Sequence of chain 1.A:
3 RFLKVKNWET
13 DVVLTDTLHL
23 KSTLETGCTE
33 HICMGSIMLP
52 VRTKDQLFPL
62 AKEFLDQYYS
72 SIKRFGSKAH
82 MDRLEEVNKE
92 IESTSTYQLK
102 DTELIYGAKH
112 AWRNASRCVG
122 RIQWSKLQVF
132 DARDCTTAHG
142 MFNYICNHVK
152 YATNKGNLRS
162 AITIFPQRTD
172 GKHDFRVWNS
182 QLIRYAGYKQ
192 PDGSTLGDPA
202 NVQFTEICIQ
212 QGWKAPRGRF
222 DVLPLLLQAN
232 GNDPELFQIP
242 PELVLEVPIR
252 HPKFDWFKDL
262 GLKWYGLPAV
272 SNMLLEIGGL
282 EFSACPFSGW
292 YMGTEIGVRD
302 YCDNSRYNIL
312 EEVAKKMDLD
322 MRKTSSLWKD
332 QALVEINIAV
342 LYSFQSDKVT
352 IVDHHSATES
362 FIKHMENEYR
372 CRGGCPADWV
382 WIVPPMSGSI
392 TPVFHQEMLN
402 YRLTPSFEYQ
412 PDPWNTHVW

Binding-site contacts:
Ligand atom C11 contacts residue SER289 of chain 1.A at 3.9 Å.
Ligand atom C11 contacts residue GLY290 of chain 1.A at 3.7 Å.
Ligand atom C02 contacts residue GLU296 of chain 1.A at 3.5 Å.
Ligand atom C09 contacts residue HEM1 of chain 1.C at 3.5 Å.
Ligand atom C26 contacts residue HEM1 of chain 1.C at 3.3 Å.
Ligand atom C03 contacts residue HEM1 of chain 1.C at 3.4 Å.
Ligand atom C23 contacts residue HEM1 of chain 1.C at 3.7 Å.
Ligand atom C25 contacts residue HEM1 of chain 1.C at 3.5 Å.
Ligand atom N02 contacts residue PRO269 of chain 1.A at 3.8 Å.
Ligand atom N02 contacts residue TYR292 of chain 1.A at 3.6 Å.
Ligand atom C06 contacts residue HEM1 of chain 1.C at 3.5 Å.
Ligand atom C03 contacts residue PRO269 of chain 1.A at 3.9 Å (hydrophobic).
Ligand atom C02 contacts residue HEM1 of chain 1.C at 3.5 Å.
Ligand atom C11 contacts residue PHE288 of chain 1.A at 4.0 Å (hydrophobic).
Ligand atom C24 contacts residue TYR410 of chain 1.A at 3.6 Å (hydrophobic).
Ligand atom C07 contacts residue HEM1 of chain 1.C at 3.5 Å.
Ligand atom C09 contacts residue GLU296 of chain 1.A at 3.6 Å.
Ligand atom N01 contacts residue GLU296 of chain 1.A at 2.7 Å (salt-bridge).
Ligand atom C10 contacts residue GLU296 of chain 1.A at 3.5 Å.
Ligand atom C08 contacts residue VAL271 of chain 1.A at 3.7 Å (hydrophobic).
Ligand atom C22 contacts residue HEM1 of chain 1.C at 3.7 Å.
Ligand atom C27 contacts residue HEM1 of chain 1.C at 3.7 Å.
Ligand atom C06 contacts residue PHE288 of chain 1.A at 3.6 Å (hydrophobic).
Ligand atom N02 contacts residue HEM1 of chain 1.C at 3.6 Å.
Ligand atom C10 contacts residue HEM1 of chain 1.C at 3.6 Å.
Ligand atom N02 contacts residue GLU296 of chain 1.A at 2.7 Å (salt-bridge).
Ligand atom C11 contacts residue HEM1 of chain 1.C at 3.2 Å.
Ligand atom C08 contacts residue HEM1 of chain 1.C at 3.6 Å.
Ligand atom C07 contacts residue PHE288 of chain 1.A at 3.9 Å (hydrophobic).
Ligand atom C07 contacts residue VAL271 of chain 1.A at 3.3 Å (hydrophobic).
Ligand atom C06 contacts residue VAL271 of chain 1.A at 3.7 Å (hydrophobic).
Ligand atom C21 contacts residue HEM1 of chain 1.C at 3.8 Å.
Ligand atom C05 contacts residue HEM1 of chain 1.C at 3.8 Å.
Ligand atom N02 contacts residue MET293 of chain 1.A at 4.0 Å.
Ligand atom C04 contacts residue HEM1 of chain 1.C at 3.6 Å.
Ligand atom C02 contacts residue TRP291 of chain 1.A at 3.9 Å (hydrophobic).
Ligand atom C02 contacts residue PRO269 of chain 1.A at 4.0 Å (hydrophobic).
Ligand atom N01 contacts residue HEM1 of chain 1.C at 3.6 Å.
Ligand atom N02 contacts residue TRP291 of chain 1.A at 2.8 Å (h-bond).
Ligand atom C25 contacts residue TYR410 of chain 1.A at 3.3 Å (hydrophobic).

The small molecule below binds the protein below.
Small molecule (SMILES): Cc1cc(N)nc2cc(-c3cccc(CN)c3)ccc12